Binding-site contacts:
Ligand atom C4 contacts residue GLY1 of chain 2.C at 3.9 Å.
Ligand atom C3 contacts residue TYR78 of chain 2.C at 3.7 Å (hydrophobic).
Ligand atom C2 contacts residue GLY1 of chain 2.C at 3.8 Å.
Ligand atom O6 contacts residue TRP123 of chain 2.C at 3.0 Å (h-bond).
Ligand atom C6 contacts residue TYR78 of chain 2.C at 3.8 Å (hydrophobic).
Ligand atom C4 contacts residue ASP125 of chain 2.C at 3.4 Å.
Ligand atom C7 contacts residue TYR122 of chain 2.C at 3.4 Å (hydrophobic).
Ligand atom O4 contacts residue GLY121 of chain 2.C at 3.6 Å.
Ligand atom O6 contacts residue TYR78 of chain 2.C at 3.5 Å.
Ligand atom O5 contacts residue GLY1 of chain 2.C at 4.0 Å.
Ligand atom C6 contacts residue ASP125 of chain 2.C at 3.3 Å.
Ligand atom C4 contacts residue TYR78 of chain 2.C at 3.7 Å (hydrophobic).
Ligand atom O6 contacts residue ASP125 of chain 2.C at 2.7 Å (salt-bridge).
Ligand atom O6 contacts residue GLY121 of chain 2.C at 3.8 Å.
Ligand atom C5 contacts residue ASP125 of chain 2.C at 3.8 Å.
Ligand atom O5 contacts residue TYR78 of chain 2.C at 4.1 Å.
Ligand atom C7 contacts residue GLY1 of chain 2.C at 3.8 Å.
Ligand atom O4 contacts residue ASP125 of chain 2.C at 2.7 Å (salt-bridge).
Ligand atom C2 contacts residue GLY1 of chain 2.C at 4.1 Å.
Ligand atom C1 contacts residue TYR122 of chain 2.C at 3.6 Å (hydrophobic).
Ligand atom O5 contacts residue GLY121 of chain 2.C at 3.9 Å.
Ligand atom C6 contacts residue TYR122 of chain 2.C at 4.0 Å (hydrophobic).
Ligand atom C6 contacts residue TRP123 of chain 2.C at 3.6 Å (hydrophobic).
Ligand atom C3 contacts residue GLY1 of chain 2.C at 3.9 Å.
Ligand atom O5 contacts residue TYR122 of chain 2.C at 3.1 Å (h-bond).
Ligand atom C5 contacts residue TYR122 of chain 2.C at 4.1 Å (hydrophobic).
Ligand atom O6 contacts residue VAL80 of chain 2.C at 3.9 Å.
Ligand atom C5 contacts residue TYR78 of chain 2.C at 3.6 Å (hydrophobic).
Ligand atom O4 contacts residue GLY1 of chain 2.C at 2.9 Å (h-bond).
Ligand atom C6 contacts residue VAL80 of chain 2.C at 3.9 Å (hydrophobic).
Ligand atom C2 contacts residue PHE47 of chain 2.C at 4.3 Å (hydrophobic).
Ligand atom O1 contacts residue TYR78 of chain 2.C at 3.3 Å.
Ligand atom N2 contacts residue GLY1 of chain 2.C at 4.2 Å.
Ligand atom O3 contacts residue GLY1 of chain 2.C at 2.9 Å (h-bond).
Ligand atom O6 contacts residue TYR122 of chain 2.C at 3.1 Å (h-bond).
Ligand atom C7 contacts residue TYR78 of chain 2.C at 3.4 Å (hydrophobic).
Ligand atom O1 contacts residue TYR122 of chain 2.C at 4.0 Å.
Ligand atom O7 contacts residue GLY1 of chain 2.C at 2.7 Å (h-bond).
Ligand atom O7 contacts residue PHE47 of chain 2.C at 4.3 Å.
Ligand atom C1 contacts residue GLY1 of chain 2.C at 3.7 Å.

Sequence of chain 2.C:
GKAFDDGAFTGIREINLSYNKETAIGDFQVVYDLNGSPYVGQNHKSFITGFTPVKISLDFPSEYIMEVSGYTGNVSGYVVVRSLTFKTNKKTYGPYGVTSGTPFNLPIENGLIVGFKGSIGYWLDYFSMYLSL

A small-molecule ligand and the protein it binds are described below.
Small molecule (SMILES): CO[C@H]1O[C@H](CO)[C@H](O)[C@H](O[C@@H]2O[C@H](CO)[C@H](O)[C@H](O)[C@H]2NC(C)=O)[C@H]1O